Binding-site contacts:
Ligand atom O4' contacts residue VAL46 of chain 2.B at 3.9 Å.
Ligand atom C6 contacts residue LEU117 of chain 2.B at 3.8 Å (hydrophobic).
Ligand atom N3 contacts residue PHE240 of chain 2.B at 3.7 Å.
Ligand atom O2B contacts residue ASN44 of chain 2.B at 3.1 Å (h-bond).
Ligand atom C2 contacts residue SER118 of chain 2.B at 3.5 Å.
Ligand atom N1 contacts residue ILE59 of chain 2.B at 3.3 Å.
Ligand atom O3' contacts residue ILE122 of chain 2.B at 3.7 Å.
Ligand atom N9 contacts residue VAL46 of chain 2.B at 3.8 Å.
Ligand atom C2 contacts residue LEU117 of chain 2.B at 3.4 Å (hydrophobic).
Ligand atom O4' contacts residue ILE38 of chain 2.B at 3.8 Å.
Ligand atom N6 contacts residue GLU115 of chain 2.B at 2.9 Å (salt-bridge).
Ligand atom C3B contacts residue MG1 of chain 2.F at 3.8 Å.
Ligand atom N6 contacts residue ILE59 of chain 2.B at 3.8 Å.
Ligand atom C6 contacts residue ILE59 of chain 2.B at 3.5 Å (hydrophobic).
Ligand atom C5' contacts residue ASP40 of chain 2.B at 3.5 Å.
Ligand atom N1 contacts residue GLU115 of chain 2.B at 3.8 Å.
Ligand atom C8 contacts residue VAL46 of chain 2.B at 3.7 Å (hydrophobic).
Ligand atom O2G contacts residue MG1 of chain 2.F at 2.3 Å.
Ligand atom C2 contacts residue ASP116 of chain 2.B at 3.5 Å.
Ligand atom O2B contacts residue ASP250 of chain 2.B at 3.2 Å (salt-bridge).
Ligand atom PB contacts residue MG1 of chain 2.F at 3.5 Å.
Ligand atom O1A contacts residue ILE249 of chain 2.B at 3.8 Å.
Ligand atom C4' contacts residue ASP40 of chain 2.B at 3.6 Å.
Ligand atom C5 contacts residue PHE240 of chain 2.B at 3.8 Å (hydrophobic).
Ligand atom PG contacts residue MG1 of chain 2.F at 3.5 Å.
Ligand atom N1 contacts residue LEU117 of chain 2.B at 2.8 Å (h-bond).
Ligand atom N6 contacts residue MET114 of chain 2.B at 3.5 Å (h-bond).
Ligand atom O1A contacts residue LYS61 of chain 2.B at 2.9 Å (salt-bridge).
Ligand atom C2' contacts residue PHE240 of chain 2.B at 3.6 Å (hydrophobic).
Ligand atom O2B contacts residue MG1 of chain 2.F at 2.2 Å.
Ligand atom C4 contacts residue PHE240 of chain 2.B at 3.6 Å (hydrophobic).
Ligand atom O1B contacts residue ASN44 of chain 2.B at 2.9 Å (h-bond).
Ligand atom O2B contacts residue LYS61 of chain 2.B at 3.1 Å (salt-bridge).
Ligand atom PB contacts residue ASN44 of chain 2.B at 3.5 Å.
Ligand atom O2G contacts residue ASP250 of chain 2.B at 3.0 Å (salt-bridge).
Ligand atom C2 contacts residue ILE59 of chain 2.B at 3.7 Å (hydrophobic).
Ligand atom O3A contacts residue LYS61 of chain 2.B at 3.6 Å.
Ligand atom O2A contacts residue ILE249 of chain 2.B at 3.8 Å.
Ligand atom C6 contacts residue GLU115 of chain 2.B at 3.7 Å.
Ligand atom N1 contacts residue ASP116 of chain 2.B at 3.7 Å.

Sequence of chain 2.B:
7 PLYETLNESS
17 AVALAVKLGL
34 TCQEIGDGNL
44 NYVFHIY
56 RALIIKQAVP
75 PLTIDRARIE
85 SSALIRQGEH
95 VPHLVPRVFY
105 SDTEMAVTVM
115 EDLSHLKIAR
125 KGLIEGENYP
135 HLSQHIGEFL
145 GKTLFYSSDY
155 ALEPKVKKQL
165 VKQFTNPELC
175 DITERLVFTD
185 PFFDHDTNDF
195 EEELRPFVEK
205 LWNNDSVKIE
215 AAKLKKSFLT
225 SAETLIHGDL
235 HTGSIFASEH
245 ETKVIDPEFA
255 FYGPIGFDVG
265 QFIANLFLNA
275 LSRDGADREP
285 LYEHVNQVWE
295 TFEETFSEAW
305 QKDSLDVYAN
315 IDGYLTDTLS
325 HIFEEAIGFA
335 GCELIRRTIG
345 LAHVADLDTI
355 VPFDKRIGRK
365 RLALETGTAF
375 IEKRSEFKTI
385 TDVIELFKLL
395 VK

A protein and the small-molecule ligand that binds it are described below.
Small molecule (SMILES): Nc1ncnc2c1ncn2[C@@H]1O[C@H](CO[P](=O)(O)O[P](=O)(O)CP(=O)(O)O)[C@@H](O)[C@H]1O